Sequence of chain 1.B:
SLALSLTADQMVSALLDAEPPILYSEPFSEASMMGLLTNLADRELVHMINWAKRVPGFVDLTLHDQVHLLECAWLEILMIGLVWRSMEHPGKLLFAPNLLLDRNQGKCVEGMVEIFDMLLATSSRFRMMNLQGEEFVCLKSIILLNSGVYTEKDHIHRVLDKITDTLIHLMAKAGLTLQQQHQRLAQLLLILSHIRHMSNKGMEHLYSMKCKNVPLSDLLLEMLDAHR

Binding-site contacts:
Ligand atom C07 contacts residue PHE107 of chain 1.B at 4.5 Å (hydrophobic).
Ligand atom C02 contacts residue PHE107 of chain 1.B at 4.5 Å (hydrophobic).
Ligand atom C03 contacts residue LEU94 of chain 1.B at 4.2 Å (hydrophobic).
Ligand atom C13 contacts residue LEU87 of chain 1.B at 4.0 Å (hydrophobic).
Ligand atom C03 contacts residue PHE107 of chain 1.B at 4.5 Å (hydrophobic).
Ligand atom O01 contacts residue GLU56 of chain 1.B at 2.3 Å (salt-bridge).
Ligand atom C14 contacts residue ILE127 of chain 1.B at 4.4 Å (hydrophobic).
Ligand atom C05 contacts residue PHE107 of chain 1.B at 4.2 Å (hydrophobic).
Ligand atom C02 contacts residue GLU56 of chain 1.B at 3.2 Å.
Ligand atom O02 contacts residue LEU228 of chain 1.B at 4.3 Å.
Ligand atom C14 contacts residue HIS227 of chain 1.B at 4.2 Å.
Ligand atom C12 contacts residue LEU49 of chain 1.B at 4.4 Å (hydrophobic).
Ligand atom CL contacts residue LEU94 of chain 1.B at 3.9 Å.
Ligand atom C03 contacts residue GLU56 of chain 1.B at 4.4 Å.
Ligand atom C15 contacts residue MET124 of chain 1.B at 4.5 Å (hydrophobic).
Ligand atom O02 contacts residue MET46 of chain 1.B at 4.0 Å.
Ligand atom C06 contacts residue ALA53 of chain 1.B at 3.9 Å (hydrophobic).
Ligand atom C02 contacts residue LEU90 of chain 1.B at 4.3 Å (hydrophobic).
Ligand atom C01 contacts residue LEU52 of chain 1.B at 4.2 Å (hydrophobic).
Ligand atom C04 contacts residue LEU94 of chain 1.B at 4.4 Å (hydrophobic).
Ligand atom C01 contacts residue LEU49 of chain 1.B at 4.1 Å (hydrophobic).
Ligand atom C12 contacts residue PHE107 of chain 1.B at 3.9 Å (hydrophobic).
Ligand atom CL contacts residue MET91 of chain 1.B at 3.7 Å.
Ligand atom O02 contacts residue HIS227 of chain 1.B at 3.0 Å (h-bond).
Ligand atom C14 contacts residue GLY224 of chain 1.B at 3.8 Å.
Ligand atom C15 contacts residue HIS227 of chain 1.B at 3.6 Å.
Ligand atom C01 contacts residue GLU56 of chain 1.B at 3.4 Å.
Ligand atom C06 contacts residue LEU49 of chain 1.B at 3.6 Å (hydrophobic).
Ligand atom C06 contacts residue PHE107 of chain 1.B at 4.4 Å (hydrophobic).
Ligand atom C04 contacts residue PHE107 of chain 1.B at 4.2 Å (hydrophobic).
Ligand atom O01 contacts residue LEU90 of chain 1.B at 3.9 Å.
Ligand atom C01 contacts residue PHE107 of chain 1.B at 4.4 Å (hydrophobic).
Ligand atom C13 contacts residue GLY224 of chain 1.B at 4.2 Å.
Ligand atom C03 contacts residue LEU90 of chain 1.B at 3.8 Å (hydrophobic).
Ligand atom C01 contacts residue ALA53 of chain 1.B at 4.0 Å (hydrophobic).
Ligand atom C08 contacts residue LEU87 of chain 1.B at 4.4 Å (hydrophobic).

This small molecule binds to this protein.
Small molecule (SMILES): Oc1ccc(C2=CC[C@H]3[C@H](CC[C@@H]3O)C2)c(Cl)c1